A protein and the small-molecule ligand that binds it are described below.
Small molecule (SMILES): CC(=O)N[C@H]1[C@H](O[C@H]2[C@H](O)[C@@H](NC(C)=O)CO[C@@H]2CO)O[C@H](CO)[C@@H](O)[C@@H]1O

Binding-site contacts:
Ligand atom O5 contacts residue PHE1103 of chain 1.C at 3.8 Å.
Ligand atom C1 contacts residue THR1100 of chain 1.C at 4.3 Å.
Ligand atom C8 contacts residue GLY1099 of chain 1.C at 4.2 Å.
Ligand atom C8 contacts residue ASN1098 of chain 1.C at 3.5 Å.
Ligand atom O3 contacts residue HIS1101 of chain 1.C at 4.3 Å.
Ligand atom O4 contacts residue HIS1101 of chain 1.C at 3.4 Å (h-bond).
Ligand atom C6 contacts residue HIS1101 of chain 1.C at 4.4 Å.
Ligand atom C3 contacts residue THR1100 of chain 1.C at 3.8 Å.
Ligand atom C8 contacts residue THR1100 of chain 1.C at 3.7 Å.
Ligand atom C1 contacts residue PHE1103 of chain 1.C at 4.1 Å (hydrophobic).
Ligand atom C1 contacts residue HIS1101 of chain 1.C at 4.3 Å.
Ligand atom C7 contacts residue HIS1101 of chain 1.C at 4.1 Å.
Ligand atom O3 contacts residue THR1100 of chain 1.C at 4.0 Å.
Ligand atom C2 contacts residue THR1100 of chain 1.C at 3.8 Å.
Ligand atom C1 contacts residue ASN1098 of chain 1.C at 1.4 Å.
Ligand atom N2 contacts residue ASN1098 of chain 1.C at 2.9 Å (h-bond).
Ligand atom C6 contacts residue PHE1103 of chain 1.C at 3.6 Å (hydrophobic).
Ligand atom C4 contacts residue HIS1101 of chain 1.C at 3.6 Å.
Ligand atom C2 contacts residue ASN1098 of chain 1.C at 2.5 Å.
Ligand atom C3 contacts residue ASN1098 of chain 1.C at 3.8 Å.
Ligand atom C3 contacts residue HIS1101 of chain 1.C at 3.5 Å.
Ligand atom C4 contacts residue ASN1098 of chain 1.C at 4.2 Å.
Ligand atom N2 contacts residue THR1100 of chain 1.C at 2.9 Å (h-bond).
Ligand atom O5 contacts residue HIS1101 of chain 1.C at 4.4 Å.
Ligand atom C7 contacts residue THR1100 of chain 1.C at 3.8 Å.
Ligand atom C7 contacts residue ASN1098 of chain 1.C at 3.3 Å.
Ligand atom O7 contacts residue HIS1101 of chain 1.C at 3.4 Å.
Ligand atom C5 contacts residue PHE1103 of chain 1.C at 3.7 Å (hydrophobic).
Ligand atom O5 contacts residue ASN1098 of chain 1.C at 2.4 Å (h-bond).
Ligand atom C5 contacts residue HIS1101 of chain 1.C at 3.5 Å.
Ligand atom C2 contacts residue HIS1101 of chain 1.C at 4.4 Å.
Ligand atom O7 contacts residue ASN1098 of chain 1.C at 3.4 Å (h-bond).
Ligand atom C5 contacts residue ASN1098 of chain 1.C at 3.7 Å.

Sequence of chain 1.C:
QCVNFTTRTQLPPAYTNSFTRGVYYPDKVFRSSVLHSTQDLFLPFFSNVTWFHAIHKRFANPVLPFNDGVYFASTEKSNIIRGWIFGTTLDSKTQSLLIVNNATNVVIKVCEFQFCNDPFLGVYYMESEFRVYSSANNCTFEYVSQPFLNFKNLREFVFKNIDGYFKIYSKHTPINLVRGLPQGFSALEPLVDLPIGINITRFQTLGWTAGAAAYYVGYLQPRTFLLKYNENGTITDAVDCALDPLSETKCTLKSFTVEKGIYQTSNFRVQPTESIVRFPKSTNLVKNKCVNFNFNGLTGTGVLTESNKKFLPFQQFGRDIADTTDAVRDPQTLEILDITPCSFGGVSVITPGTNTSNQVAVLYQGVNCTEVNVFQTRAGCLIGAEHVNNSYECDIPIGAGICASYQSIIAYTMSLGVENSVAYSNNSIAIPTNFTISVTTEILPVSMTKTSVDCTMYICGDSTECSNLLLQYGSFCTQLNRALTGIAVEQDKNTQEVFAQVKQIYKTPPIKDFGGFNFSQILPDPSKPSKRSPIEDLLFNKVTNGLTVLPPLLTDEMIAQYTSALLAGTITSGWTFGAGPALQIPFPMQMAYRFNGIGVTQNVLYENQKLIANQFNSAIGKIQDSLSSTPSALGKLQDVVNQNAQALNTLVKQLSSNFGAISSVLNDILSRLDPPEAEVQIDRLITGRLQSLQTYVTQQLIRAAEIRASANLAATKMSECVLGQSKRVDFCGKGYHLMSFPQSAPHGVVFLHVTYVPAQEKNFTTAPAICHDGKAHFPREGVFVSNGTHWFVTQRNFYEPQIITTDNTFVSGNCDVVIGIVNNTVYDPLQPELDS